Binding-site contacts:
Ligand atom CB contacts residue PHE117 of chain 1.A at 3.8 Å (hydrophobic).
Ligand atom CA contacts residue GLY116 of chain 1.A at 3.9 Å.
Ligand atom CB contacts residue PHE68 of chain 1.A at 3.9 Å (hydrophobic).
Ligand atom CB contacts residue TRP115 of chain 1.A at 3.7 Å (hydrophobic).
Ligand atom CG contacts residue TRP115 of chain 1.A at 3.9 Å (hydrophobic).
Ligand atom N contacts residue PHE117 of chain 1.A at 3.7 Å.
Ligand atom OG contacts residue MET52 of chain 1.A at 4.3 Å.
Ligand atom CD contacts residue PHE117 of chain 1.A at 3.7 Å (hydrophobic).
Ligand atom O contacts residue TRP115 of chain 1.A at 3.9 Å.
Ligand atom C contacts residue ARG54 of chain 1.A at 4.1 Å.
Ligand atom N contacts residue PHE68 of chain 1.A at 3.6 Å.
Ligand atom CB contacts residue GLY116 of chain 1.A at 3.6 Å.
Ligand atom OG contacts residue ASP114 of chain 1.A at 2.6 Å (salt-bridge).
Ligand atom CA contacts residue PHE117 of chain 1.A at 3.9 Å (hydrophobic).
Ligand atom C contacts residue GLY116 of chain 1.A at 3.9 Å.
Ligand atom O contacts residue ARG54 of chain 1.A at 3.2 Å (salt-bridge).
Ligand atom CG contacts residue PHE117 of chain 1.A at 4.3 Å (hydrophobic).
Ligand atom OG contacts residue MET50 of chain 1.A at 3.8 Å.
Ligand atom C contacts residue TRP115 of chain 1.A at 4.2 Å (hydrophobic).
Ligand atom C contacts residue GLY116 of chain 1.A at 3.5 Å.
Ligand atom CB contacts residue ILE104 of chain 1.A at 4.2 Å (hydrophobic).
Ligand atom CA contacts residue ASP114 of chain 1.A at 3.3 Å.
Ligand atom O contacts residue GLY116 of chain 1.A at 2.9 Å (h-bond).
Ligand atom CA contacts residue ASP114 of chain 1.A at 3.9 Å.
Ligand atom CA contacts residue GLY116 of chain 1.A at 3.2 Å.
Ligand atom C contacts residue PHE68 of chain 1.A at 3.7 Å (hydrophobic).
Ligand atom CB contacts residue ASP114 of chain 1.A at 3.4 Å.
Ligand atom CB contacts residue MET50 of chain 1.A at 3.9 Å (hydrophobic).
Ligand atom CB contacts residue MET52 of chain 1.A at 3.7 Å (hydrophobic).
Ligand atom N contacts residue GLY116 of chain 1.A at 2.8 Å (h-bond).
Ligand atom C contacts residue PHE117 of chain 1.A at 4.3 Å (hydrophobic).
Ligand atom CA contacts residue TRP115 of chain 1.A at 3.7 Å (hydrophobic).
Ligand atom O contacts residue PHE68 of chain 1.A at 3.4 Å.
Ligand atom CA contacts residue ARG54 of chain 1.A at 4.2 Å.
Ligand atom CA contacts residue PHE68 of chain 1.A at 3.5 Å (hydrophobic).
Ligand atom C contacts residue ASP114 of chain 1.A at 3.5 Å.
Ligand atom O contacts residue TRP115 of chain 1.A at 3.5 Å.
Ligand atom N contacts residue ASP114 of chain 1.A at 2.9 Å (salt-bridge).
Ligand atom N contacts residue TRP115 of chain 1.A at 3.5 Å.
Ligand atom C contacts residue TRP115 of chain 1.A at 3.5 Å (hydrophobic).

Sequence of chain 1.A:
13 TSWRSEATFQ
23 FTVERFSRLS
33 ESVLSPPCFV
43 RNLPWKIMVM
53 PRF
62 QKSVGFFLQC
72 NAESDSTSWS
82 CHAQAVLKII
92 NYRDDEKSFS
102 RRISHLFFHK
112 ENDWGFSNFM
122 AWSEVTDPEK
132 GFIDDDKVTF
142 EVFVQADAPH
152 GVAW

This small molecule binds to this protein.
Small molecule (SMILES): NC(N)=NCCC[C@H](NC(=O)[C@H](CO)NC(=O)CNC(=O)CNC(=O)[C@@H]1CCCN1C(=O)[C@@H](N)CCC(=O)O)C(=O)O